Sequence of chain 21.C:
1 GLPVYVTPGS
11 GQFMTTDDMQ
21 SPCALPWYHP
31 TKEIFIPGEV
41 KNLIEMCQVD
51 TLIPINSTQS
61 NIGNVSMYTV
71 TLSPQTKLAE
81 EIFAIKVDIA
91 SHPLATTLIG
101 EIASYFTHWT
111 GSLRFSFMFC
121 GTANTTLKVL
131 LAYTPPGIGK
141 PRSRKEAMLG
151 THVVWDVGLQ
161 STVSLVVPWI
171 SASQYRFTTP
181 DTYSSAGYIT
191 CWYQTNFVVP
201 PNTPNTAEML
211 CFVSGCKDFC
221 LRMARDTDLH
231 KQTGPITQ

Sequence of chain 21.A:
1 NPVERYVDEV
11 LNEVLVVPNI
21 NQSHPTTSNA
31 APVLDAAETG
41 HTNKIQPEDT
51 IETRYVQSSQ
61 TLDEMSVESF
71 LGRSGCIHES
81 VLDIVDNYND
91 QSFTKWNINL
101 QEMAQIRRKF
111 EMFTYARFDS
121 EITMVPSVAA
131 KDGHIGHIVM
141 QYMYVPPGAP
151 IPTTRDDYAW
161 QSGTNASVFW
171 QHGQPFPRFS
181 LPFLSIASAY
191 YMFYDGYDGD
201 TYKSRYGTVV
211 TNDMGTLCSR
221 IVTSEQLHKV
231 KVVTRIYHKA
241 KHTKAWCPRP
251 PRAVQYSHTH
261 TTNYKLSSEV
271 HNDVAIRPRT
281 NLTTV

Binding-site contacts:
Ligand atom CM4 contacts residue TYR142 of chain 21.A at 3.1 Å (hydrophobic).
Ligand atom C5B contacts residue LEU181 of chain 21.A at 3.3 Å (hydrophobic).
Ligand atom C5B contacts residue TYR144 of chain 21.A at 3.6 Å (hydrophobic).
Ligand atom O5A contacts residue ALA166 of chain 21.A at 3.9 Å.
Ligand atom CM2 contacts residue ILE236 of chain 21.A at 4.0 Å (hydrophobic).
Ligand atom C1A contacts residue TYR144 of chain 21.A at 3.1 Å (hydrophobic).
Ligand atom O5A contacts residue PHE179 of chain 21.A at 3.7 Å.
Ligand atom O1 contacts residue LEU100 of chain 21.A at 4.0 Å.
Ligand atom C4A contacts residue PHE179 of chain 21.A at 3.3 Å (hydrophobic).
Ligand atom C1B contacts residue LEU181 of chain 21.A at 3.8 Å (hydrophobic).
Ligand atom N3A contacts residue LEU217 of chain 21.A at 3.4 Å.
Ligand atom C4B contacts residue PHE179 of chain 21.A at 3.9 Å (hydrophobic).
Ligand atom N2 contacts residue LEU100 of chain 21.A at 3.8 Å.
Ligand atom C4 contacts residue TYR190 of chain 21.A at 3.8 Å (hydrophobic).
Ligand atom O1 contacts residue MET214 of chain 21.A at 3.2 Å.
Ligand atom C5 contacts residue MET214 of chain 21.A at 3.6 Å (hydrophobic).
Ligand atom O5A contacts residue TYR144 of chain 21.A at 3.1 Å.
Ligand atom N3A contacts residue PHE179 of chain 21.A at 3.0 Å.
Ligand atom C2A contacts residue TYR144 of chain 21.A at 3.7 Å (hydrophobic).
Ligand atom C2C contacts residue ILE98 of chain 21.A at 4.0 Å (hydrophobic).
Ligand atom CM6 contacts residue TYR144 of chain 21.A at 3.7 Å (hydrophobic).
Ligand atom CM6 contacts residue LEU184 of chain 21.A at 3.4 Å (hydrophobic).
Ligand atom C2A contacts residue PHE179 of chain 21.A at 3.3 Å (hydrophobic).
Ligand atom C6B contacts residue ILE98 of chain 21.A at 3.6 Å (hydrophobic).
Ligand atom CM3 contacts residue TYR190 of chain 21.A at 3.9 Å (hydrophobic).
Ligand atom C3 contacts residue LEU100 of chain 21.A at 3.9 Å (hydrophobic).
Ligand atom C4B contacts residue LEU181 of chain 21.A at 3.8 Å (hydrophobic).
Ligand atom C1A contacts residue PHE179 of chain 21.A at 3.5 Å (hydrophobic).
Ligand atom C4A contacts residue TYR144 of chain 21.A at 3.8 Å (hydrophobic).
Ligand atom C2B contacts residue ILE98 of chain 21.A at 3.9 Å (hydrophobic).
Ligand atom CM4 contacts residue VAL168 of chain 21.A at 3.5 Å (hydrophobic).
Ligand atom N2 contacts residue MET214 of chain 21.A at 3.8 Å.
Ligand atom C1B contacts residue ILE98 of chain 21.A at 3.6 Å (hydrophobic).
Ligand atom C1C contacts residue MET214 of chain 21.A at 3.7 Å (hydrophobic).
Ligand atom CM2 contacts residue ILE122 of chain 21.A at 3.7 Å (hydrophobic).
Ligand atom CM4 contacts residue PHE179 of chain 21.A at 3.9 Å (hydrophobic).
Ligand atom O1B contacts residue ILE98 of chain 21.A at 2.9 Å.
Ligand atom CM6 contacts residue LEU181 of chain 21.A at 3.7 Å (hydrophobic).
Ligand atom C6B contacts residue LEU181 of chain 21.A at 3.3 Å (hydrophobic).
Ligand atom C2B contacts residue ILE122 of chain 21.A at 3.9 Å (hydrophobic).

This small molecule binds to this protein.
Small molecule (SMILES): Cc1cc(CCCOc2c(C)cc(-c3coc(C)n3)cc2C)on1